Sequence of chain 1.A:
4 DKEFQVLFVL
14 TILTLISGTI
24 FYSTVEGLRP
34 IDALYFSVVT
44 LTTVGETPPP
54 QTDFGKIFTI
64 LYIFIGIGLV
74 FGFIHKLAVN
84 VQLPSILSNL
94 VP

Sequence of chain 1.B:
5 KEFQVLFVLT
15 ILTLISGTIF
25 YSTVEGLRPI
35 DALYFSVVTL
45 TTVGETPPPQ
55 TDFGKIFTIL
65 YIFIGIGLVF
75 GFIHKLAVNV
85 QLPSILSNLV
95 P

A small-molecule ligand and the protein it binds are described below.
Small molecule (SMILES): NCC(=O)O

Binding-site contacts:
Ligand atom OXT contacts residue ILE77 of chain 1.B at 4.3 Å.
Ligand atom N contacts residue GLY71 of chain 1.A at 4.0 Å.
Ligand atom OXT contacts residue PHE74 of chain 1.B at 4.4 Å.
Ligand atom OXT contacts residue ILE70 of chain 1.A at 3.8 Å.
Ligand atom N contacts residue HIS78 of chain 1.B at 4.5 Å.
Ligand atom CA contacts residue HIS78 of chain 1.B at 3.8 Å.
Ligand atom OXT contacts residue PHE74 of chain 1.A at 3.9 Å.
Ligand atom O contacts residue PHE74 of chain 1.B at 4.0 Å.